Binding-site contacts:
Ligand atom C26 contacts residue ILE23 of chain 1.B at 3.8 Å (hydrophobic).
Ligand atom O1 contacts residue TYR367 of chain 1.B at 2.5 Å (h-bond).
Ligand atom C1 contacts residue LEU28 of chain 1.B at 3.9 Å (hydrophobic).
Ligand atom C21 contacts residue ILE20 of chain 1.B at 3.7 Å (hydrophobic).
Ligand atom C3 contacts residue TYR367 of chain 1.B at 3.4 Å (hydrophobic).
Ligand atom C2 contacts residue MET31 of chain 1.B at 4.5 Å (hydrophobic).
Ligand atom C4 contacts residue CYS370 of chain 1.B at 4.3 Å (hydrophobic).
Ligand atom C4 contacts residue TYR367 of chain 1.B at 4.0 Å (hydrophobic).
Ligand atom C18 contacts residue PLM1 of chain 1.J at 3.8 Å.
Ligand atom O1 contacts residue ILE368 of chain 1.B at 4.4 Å.
Ligand atom C2 contacts residue LEU28 of chain 1.B at 3.7 Å (hydrophobic).
Ligand atom C19 contacts residue PLM1 of chain 1.J at 3.7 Å.
Ligand atom C3 contacts residue MET31 of chain 1.B at 3.8 Å (hydrophobic).
Ligand atom C27 contacts residue PHE59 of chain 1.B at 4.4 Å (hydrophobic).
Ligand atom O1 contacts residue MET31 of chain 1.B at 3.7 Å.
Ligand atom O1 contacts residue TYR372 of chain 1.B at 3.0 Å (h-bond).
Ligand atom C25 contacts residue ILE23 of chain 1.B at 4.2 Å (hydrophobic).
Ligand atom C3 contacts residue TYR372 of chain 1.B at 3.7 Å (hydrophobic).
Ligand atom C4 contacts residue TYR372 of chain 1.B at 3.3 Å (hydrophobic).
Ligand atom C2 contacts residue ILE368 of chain 1.B at 4.3 Å (hydrophobic).
Ligand atom C12 contacts residue ALA24 of chain 1.B at 4.0 Å (hydrophobic).
Ligand atom C2 contacts residue TYR367 of chain 1.B at 3.3 Å (hydrophobic).

Sequence of chain 1.B:
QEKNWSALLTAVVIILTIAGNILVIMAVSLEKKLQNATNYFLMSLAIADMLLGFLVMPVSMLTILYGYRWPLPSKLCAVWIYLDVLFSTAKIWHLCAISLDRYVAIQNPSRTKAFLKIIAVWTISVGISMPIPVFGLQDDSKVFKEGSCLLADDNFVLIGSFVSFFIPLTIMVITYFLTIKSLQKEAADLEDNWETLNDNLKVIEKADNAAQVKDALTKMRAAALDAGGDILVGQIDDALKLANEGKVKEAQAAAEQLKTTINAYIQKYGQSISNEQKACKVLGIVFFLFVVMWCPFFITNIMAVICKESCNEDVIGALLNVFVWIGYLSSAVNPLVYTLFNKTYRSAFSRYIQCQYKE

A small-molecule ligand and the protein it binds are described below.
Small molecule (SMILES): CC(C)CCC[C@@H](C)[C@H]1CC[C@H]2[C@@H]3CC=C4C[C@@H](O)CC[C@]4(C)[C@H]3CC[C@]12C